Sequence of chain 6.HA:
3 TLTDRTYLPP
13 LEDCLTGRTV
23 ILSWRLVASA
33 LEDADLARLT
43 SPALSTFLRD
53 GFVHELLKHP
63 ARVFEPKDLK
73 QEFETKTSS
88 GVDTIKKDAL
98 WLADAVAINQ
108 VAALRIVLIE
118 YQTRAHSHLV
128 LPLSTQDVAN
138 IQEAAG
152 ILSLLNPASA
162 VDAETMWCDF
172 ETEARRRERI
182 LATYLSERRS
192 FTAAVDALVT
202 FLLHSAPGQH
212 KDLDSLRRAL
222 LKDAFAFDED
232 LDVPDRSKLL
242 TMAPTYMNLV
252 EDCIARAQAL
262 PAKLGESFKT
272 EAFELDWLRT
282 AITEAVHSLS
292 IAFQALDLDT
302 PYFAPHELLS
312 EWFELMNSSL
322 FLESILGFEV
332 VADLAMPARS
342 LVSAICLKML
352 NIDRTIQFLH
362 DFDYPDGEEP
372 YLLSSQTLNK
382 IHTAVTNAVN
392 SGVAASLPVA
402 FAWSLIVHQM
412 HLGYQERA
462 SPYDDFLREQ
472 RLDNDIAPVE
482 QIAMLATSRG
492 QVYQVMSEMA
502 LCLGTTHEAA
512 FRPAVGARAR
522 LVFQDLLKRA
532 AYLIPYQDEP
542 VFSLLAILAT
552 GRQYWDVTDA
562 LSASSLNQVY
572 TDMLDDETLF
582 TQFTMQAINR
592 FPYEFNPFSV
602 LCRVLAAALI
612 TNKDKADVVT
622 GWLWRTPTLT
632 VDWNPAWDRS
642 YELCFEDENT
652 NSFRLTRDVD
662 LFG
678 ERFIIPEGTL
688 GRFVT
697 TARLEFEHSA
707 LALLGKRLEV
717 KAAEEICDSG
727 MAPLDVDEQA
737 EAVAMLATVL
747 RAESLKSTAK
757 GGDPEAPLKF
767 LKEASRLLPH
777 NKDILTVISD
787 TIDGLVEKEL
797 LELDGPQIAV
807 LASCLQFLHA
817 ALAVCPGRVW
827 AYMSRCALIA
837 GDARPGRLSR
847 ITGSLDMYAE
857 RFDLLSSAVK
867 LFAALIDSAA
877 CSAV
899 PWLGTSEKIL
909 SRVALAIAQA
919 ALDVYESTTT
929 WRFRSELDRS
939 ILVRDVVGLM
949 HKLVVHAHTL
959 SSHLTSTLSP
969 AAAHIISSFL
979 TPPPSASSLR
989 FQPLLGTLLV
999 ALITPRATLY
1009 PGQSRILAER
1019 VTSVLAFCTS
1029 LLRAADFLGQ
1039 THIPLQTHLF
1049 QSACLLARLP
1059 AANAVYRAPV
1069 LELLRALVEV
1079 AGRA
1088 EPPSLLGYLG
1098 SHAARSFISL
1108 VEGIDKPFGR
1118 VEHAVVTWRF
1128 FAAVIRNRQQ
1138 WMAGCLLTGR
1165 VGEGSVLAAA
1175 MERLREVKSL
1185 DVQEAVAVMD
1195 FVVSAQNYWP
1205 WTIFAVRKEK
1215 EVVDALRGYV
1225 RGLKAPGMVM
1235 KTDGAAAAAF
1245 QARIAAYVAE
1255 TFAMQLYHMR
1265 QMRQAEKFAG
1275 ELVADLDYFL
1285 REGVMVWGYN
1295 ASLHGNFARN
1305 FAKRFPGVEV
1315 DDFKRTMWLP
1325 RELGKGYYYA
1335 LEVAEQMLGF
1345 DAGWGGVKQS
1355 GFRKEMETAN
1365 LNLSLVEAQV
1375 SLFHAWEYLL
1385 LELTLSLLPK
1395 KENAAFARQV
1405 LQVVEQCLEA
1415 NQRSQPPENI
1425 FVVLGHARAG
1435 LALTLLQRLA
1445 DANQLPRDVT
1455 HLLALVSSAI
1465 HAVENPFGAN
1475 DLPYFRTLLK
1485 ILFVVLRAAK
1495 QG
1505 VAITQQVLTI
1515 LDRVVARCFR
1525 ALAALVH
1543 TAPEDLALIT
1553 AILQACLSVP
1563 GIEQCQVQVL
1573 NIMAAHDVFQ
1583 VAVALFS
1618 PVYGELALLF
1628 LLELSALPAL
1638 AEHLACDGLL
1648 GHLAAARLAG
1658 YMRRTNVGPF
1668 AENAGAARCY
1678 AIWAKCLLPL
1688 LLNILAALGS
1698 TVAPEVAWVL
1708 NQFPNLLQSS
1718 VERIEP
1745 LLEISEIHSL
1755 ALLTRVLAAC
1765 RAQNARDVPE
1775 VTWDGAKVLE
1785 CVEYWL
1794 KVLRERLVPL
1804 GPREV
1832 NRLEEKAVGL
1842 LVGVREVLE

Binding-site contacts:
Ligand atom CA contacts residue TYR537 of chain 6.HA at 4.5 Å (hydrophobic).
Ligand atom CD2 contacts residue MET485 of chain 6.HA at 4.0 Å (hydrophobic).
Ligand atom CD1 contacts residue LEU413 of chain 6.HA at 4.1 Å (hydrophobic).
Ligand atom C contacts residue HIS409 of chain 6.HA at 4.4 Å.
Ligand atom CB contacts residue LEU534 of chain 6.HA at 4.3 Å (hydrophobic).
Ligand atom CB contacts residue TYR533 of chain 6.HA at 3.6 Å (hydrophobic).
Ligand atom CG1 contacts residue THR488 of chain 6.HA at 4.2 Å.
Ligand atom O contacts residue LEU534 of chain 6.HA at 4.3 Å.
Ligand atom CB contacts residue TYR537 of chain 6.HA at 3.0 Å (hydrophobic).
Ligand atom CB contacts residue GLU481 of chain 6.HA at 3.6 Å.
Ligand atom CD2 contacts residue THR488 of chain 6.HA at 4.2 Å.
Ligand atom CD1 contacts residue PHE402 of chain 6.HA at 4.0 Å (hydrophobic).
Ligand atom CD1 contacts residue ILE535 of chain 6.HA at 4.0 Å (hydrophobic).
Ligand atom CD1 contacts residue ILE535 of chain 6.HA at 4.0 Å (hydrophobic).
Ligand atom ND2 contacts residue TYR533 of chain 6.HA at 3.7 Å.
Ligand atom CE1 contacts residue LEU413 of chain 6.HA at 4.2 Å (hydrophobic).
Ligand atom CG contacts residue TYR537 of chain 6.HA at 3.2 Å (hydrophobic).
Ligand atom O contacts residue HIS409 of chain 6.HA at 3.6 Å.
Ligand atom CG contacts residue TYR533 of chain 6.HA at 3.3 Å (hydrophobic).
Ligand atom O contacts residue PRO536 of chain 6.HA at 3.8 Å.
Ligand atom N contacts residue ILE535 of chain 6.HA at 3.7 Å.
Ligand atom CG contacts residue PRO536 of chain 6.HA at 4.5 Å (hydrophobic).
Ligand atom CD2 contacts residue ALA484 of chain 6.HA at 3.6 Å (hydrophobic).
Ligand atom N contacts residue PRO536 of chain 6.HA at 4.2 Å.
Ligand atom CB contacts residue THR488 of chain 6.HA at 4.4 Å.
Ligand atom NE2 contacts residue PRO536 of chain 6.HA at 4.2 Å.
Ligand atom CB contacts residue ILE535 of chain 6.HA at 4.2 Å (hydrophobic).
Ligand atom CD contacts residue TYR537 of chain 6.HA at 4.5 Å (hydrophobic).
Ligand atom CD1 contacts residue GLN538 of chain 6.HA at 3.1 Å.
Ligand atom OD1 contacts residue TYR533 of chain 6.HA at 3.4 Å.
Ligand atom CA contacts residue ILE535 of chain 6.HA at 3.8 Å (hydrophobic).
Ligand atom CD1 contacts residue THR488 of chain 6.HA at 4.2 Å.

The protein below binds the small molecule below.
Small molecule (SMILES): CC[C@H](C)[C@H](NC(=O)[C@H](CO)NC(=O)[C@H](CC(=O)O)NC(=O)[C@@H](N)CCC(=O)O)C(=O)N[C@@H](CC(C)C)C(=O)N[C@@H](CCC(N)=O)C(=O)N1CCC[C@H]1C(=O)NCC(=O)N[C@@H](C)C(=O)N[C@@H](Cc1ccccc1)C(=O)N[C@@H](CO)C(=O)N[C@@H](C)C(=O)N[C@H](C=O)CC(N)=O